Binding-site contacts:
Ligand atom O1P contacts residue ASN402 of chain 1.C at 3.2 Å (h-bond).
Ligand atom O5P contacts residue THR403 of chain 1.C at 2.9 Å (h-bond).
Ligand atom O4 contacts residue SER406 of chain 1.C at 3.9 Å.
Ligand atom O6 contacts residue GLY488 of chain 1.C at 3.6 Å (h-bond).
Ligand atom P1 contacts residue ARG457 of chain 1.C at 3.5 Å.
Ligand atom C5 contacts residue LEU400 of chain 1.C at 3.9 Å (hydrophobic).
Ligand atom P2 contacts residue SER406 of chain 1.C at 3.7 Å.
Ligand atom P2 contacts residue THR403 of chain 1.C at 3.8 Å.
Ligand atom O3 contacts residue LEU400 of chain 1.C at 3.2 Å (h-bond).
Ligand atom C6 contacts residue LEU400 of chain 1.C at 4.0 Å (hydrophobic).
Ligand atom O2P contacts residue ARG457 of chain 1.C at 2.6 Å (salt-bridge).
Ligand atom C3 contacts residue LEU400 of chain 1.C at 3.6 Å (hydrophobic).
Ligand atom C6 contacts residue ASN402 of chain 1.C at 3.7 Å.
Ligand atom O6P contacts residue ARG405 of chain 1.C at 3.8 Å.
Ligand atom O2 contacts residue ASN402 of chain 1.C at 3.6 Å (h-bond).
Ligand atom O1P contacts residue ARG457 of chain 1.C at 3.7 Å.
Ligand atom O3P contacts residue ARG454 of chain 1.C at 2.9 Å (salt-bridge).
Ligand atom O6P contacts residue SER401 of chain 1.C at 3.0 Å (h-bond).
Ligand atom O4P contacts residue THR403 of chain 1.C at 2.9 Å.
Ligand atom O2 contacts residue LEU400 of chain 1.C at 4.0 Å.
Ligand atom C4 contacts residue LEU400 of chain 1.C at 2.8 Å (hydrophobic).
Ligand atom O4 contacts residue LEU400 of chain 1.C at 3.1 Å (h-bond).
Ligand atom O4P contacts residue ARG405 of chain 1.C at 2.8 Å.
Ligand atom O2P contacts residue ARG454 of chain 1.C at 3.7 Å.
Ligand atom O5 contacts residue GLY488 of chain 1.C at 3.5 Å (h-bond).
Ligand atom P2 contacts residue SER401 of chain 1.C at 3.2 Å.
Ligand atom O5P contacts residue ASN402 of chain 1.C at 2.4 Å (h-bond).
Ligand atom O6P contacts residue SER406 of chain 1.C at 2.2 Å (h-bond).
Ligand atom P2 contacts residue ARG405 of chain 1.C at 3.8 Å.
Ligand atom P2 contacts residue ASN402 of chain 1.C at 3.8 Å.
Ligand atom O3 contacts residue ALA482 of chain 1.C at 3.7 Å.
Ligand atom O3 contacts residue HIS481 of chain 1.C at 3.5 Å.
Ligand atom O4 contacts residue PRO490 of chain 1.C at 3.6 Å.
Ligand atom O3P contacts residue ARG457 of chain 1.C at 3.6 Å.
Ligand atom O5P contacts residue SER401 of chain 1.C at 2.6 Å (h-bond).
Ligand atom C5 contacts residue GLY488 of chain 1.C at 4.0 Å.
Ligand atom C3 contacts residue ALA482 of chain 1.C at 4.0 Å (hydrophobic).
Ligand atom O2 contacts residue ARG457 of chain 1.C at 3.9 Å.
Ligand atom O5P contacts residue GLY404 of chain 1.C at 3.6 Å (h-bond).
Ligand atom O1 contacts residue LYS487 of chain 1.C at 3.8 Å.

Sequence of chain 1.C:
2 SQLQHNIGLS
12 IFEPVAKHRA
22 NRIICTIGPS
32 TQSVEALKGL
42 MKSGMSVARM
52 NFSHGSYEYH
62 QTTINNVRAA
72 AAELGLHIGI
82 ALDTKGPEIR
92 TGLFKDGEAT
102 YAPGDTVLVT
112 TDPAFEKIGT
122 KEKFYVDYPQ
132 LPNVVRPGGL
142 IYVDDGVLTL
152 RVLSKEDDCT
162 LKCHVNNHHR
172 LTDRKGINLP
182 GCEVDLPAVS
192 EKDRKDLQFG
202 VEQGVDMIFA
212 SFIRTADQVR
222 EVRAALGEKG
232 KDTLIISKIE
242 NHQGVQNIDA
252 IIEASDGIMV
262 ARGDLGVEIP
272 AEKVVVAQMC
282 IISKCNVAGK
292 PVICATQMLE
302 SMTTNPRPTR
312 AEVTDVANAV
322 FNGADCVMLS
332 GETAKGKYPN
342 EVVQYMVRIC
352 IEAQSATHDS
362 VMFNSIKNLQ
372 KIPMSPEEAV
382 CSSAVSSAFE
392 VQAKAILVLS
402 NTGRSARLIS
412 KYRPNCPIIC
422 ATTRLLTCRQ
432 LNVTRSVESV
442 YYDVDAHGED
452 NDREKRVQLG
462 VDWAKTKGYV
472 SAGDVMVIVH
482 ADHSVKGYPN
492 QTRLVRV

The protein below binds the small molecule below.
Small molecule (SMILES): O=P(O)(O)OC[C@H]1O[C@](O)(COP(=O)(O)O)[C@@H](O)[C@@H]1O